Binding-site contacts:
Ligand atom N contacts residue VAL59 of chain 5.A at 3.7 Å.
Ligand atom N contacts residue GLY60 of chain 5.A at 2.6 Å (h-bond).
Ligand atom CE2 contacts residue GLY61 of chain 5.A at 3.5 Å.
Ligand atom O contacts residue CA1 of chain 5.D at 2.5 Å.
Ligand atom O contacts residue VAL59 of chain 5.A at 2.9 Å (h-bond).
Ligand atom CD2 contacts residue PHE356 of chain 5.A at 3.4 Å (hydrophobic).
Ligand atom OXT contacts residue GLU44 of chain 5.A at 2.9 Å (salt-bridge).
Ligand atom C contacts residue GLY60 of chain 5.A at 3.5 Å.
Ligand atom CB contacts residue VAL59 of chain 5.A at 3.6 Å (hydrophobic).
Ligand atom OXT contacts residue HIS295 of chain 5.A at 3.2 Å.
Ligand atom C contacts residue GLU44 of chain 5.A at 3.5 Å.
Ligand atom CA contacts residue HIS88 of chain 5.A at 3.6 Å.
Ligand atom CA contacts residue HIS295 of chain 5.A at 3.3 Å.
Ligand atom C contacts residue VAL59 of chain 5.A at 3.4 Å (hydrophobic).
Ligand atom CD2 contacts residue GLY61 of chain 5.A at 3.6 Å.
Ligand atom O contacts residue HIS88 of chain 5.A at 3.1 Å (h-bond).
Ligand atom OXT contacts residue HIS88 of chain 5.A at 3.4 Å.
Ligand atom C contacts residue HIS88 of chain 5.A at 3.1 Å.
Ligand atom O contacts residue HIS261 of chain 5.A at 3.4 Å.
Ligand atom O contacts residue HIS295 of chain 5.A at 2.5 Å (h-bond).
Ligand atom CA contacts residue GLY60 of chain 5.A at 3.2 Å.
Ligand atom SG contacts residue VAL59 of chain 5.A at 3.5 Å.
Ligand atom CE2 contacts residue PRO263 of chain 5.A at 3.6 Å (hydrophobic).
Ligand atom CZ contacts residue GLY61 of chain 5.A at 3.6 Å.
Ligand atom CB contacts residue PHE356 of chain 5.A at 3.4 Å (hydrophobic).
Ligand atom OXT contacts residue MET13 of chain 5.A at 3.4 Å (h-bond).
Ligand atom O contacts residue GLU44 of chain 5.A at 3.3 Å (salt-bridge).
Ligand atom OH contacts residue HIS167 of chain 5.A at 3.5 Å.
Ligand atom O contacts residue HIS295 of chain 5.A at 3.7 Å.
Ligand atom O contacts residue ASN87 of chain 5.A at 3.2 Å (h-bond).
Ligand atom OXT contacts residue CA1 of chain 5.D at 3.4 Å.
Ligand atom C contacts residue HIS295 of chain 5.A at 3.4 Å.
Ligand atom O contacts residue ARG193 of chain 3.A at 3.4 Å (salt-bridge).
Ligand atom C contacts residue CA1 of chain 5.D at 3.4 Å.
Ligand atom C contacts residue HIS261 of chain 5.A at 3.7 Å.
Ligand atom OH contacts residue GLU262 of chain 5.A at 3.4 Å.
Ligand atom CB contacts residue HIS261 of chain 5.A at 3.5 Å.
Ligand atom C contacts residue HIS295 of chain 5.A at 3.3 Å.
Ligand atom O contacts residue HIS261 of chain 5.A at 3.0 Å.
Ligand atom O contacts residue GLY60 of chain 5.A at 3.4 Å.

Sequence of chain 5.A:
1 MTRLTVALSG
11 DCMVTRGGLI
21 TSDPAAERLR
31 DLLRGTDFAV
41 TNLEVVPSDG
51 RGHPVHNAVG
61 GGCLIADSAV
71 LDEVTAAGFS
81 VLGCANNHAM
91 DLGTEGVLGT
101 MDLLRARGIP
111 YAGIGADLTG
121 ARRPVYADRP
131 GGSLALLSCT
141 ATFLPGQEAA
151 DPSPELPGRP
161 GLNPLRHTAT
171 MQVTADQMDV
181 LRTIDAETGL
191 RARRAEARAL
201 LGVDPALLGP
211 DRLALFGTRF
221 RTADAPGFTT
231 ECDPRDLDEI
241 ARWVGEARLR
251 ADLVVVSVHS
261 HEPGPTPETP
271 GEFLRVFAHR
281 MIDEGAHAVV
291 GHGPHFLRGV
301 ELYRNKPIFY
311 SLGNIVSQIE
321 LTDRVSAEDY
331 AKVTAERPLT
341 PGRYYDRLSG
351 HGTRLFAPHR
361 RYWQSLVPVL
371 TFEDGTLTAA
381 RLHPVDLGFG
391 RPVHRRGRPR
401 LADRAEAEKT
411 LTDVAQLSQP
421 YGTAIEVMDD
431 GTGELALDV

This small molecule binds to this protein.
Small molecule (SMILES): NCC(=O)N[C@@H](CSSC[C@H](N)C(=O)N[C@@H](Cc1ccccc1)C(=O)NCC(=O)O)C(=O)NCC(=O)N[C@H](C=O)Cc1ccc(O)cc1

Sequence of chain 3.A:
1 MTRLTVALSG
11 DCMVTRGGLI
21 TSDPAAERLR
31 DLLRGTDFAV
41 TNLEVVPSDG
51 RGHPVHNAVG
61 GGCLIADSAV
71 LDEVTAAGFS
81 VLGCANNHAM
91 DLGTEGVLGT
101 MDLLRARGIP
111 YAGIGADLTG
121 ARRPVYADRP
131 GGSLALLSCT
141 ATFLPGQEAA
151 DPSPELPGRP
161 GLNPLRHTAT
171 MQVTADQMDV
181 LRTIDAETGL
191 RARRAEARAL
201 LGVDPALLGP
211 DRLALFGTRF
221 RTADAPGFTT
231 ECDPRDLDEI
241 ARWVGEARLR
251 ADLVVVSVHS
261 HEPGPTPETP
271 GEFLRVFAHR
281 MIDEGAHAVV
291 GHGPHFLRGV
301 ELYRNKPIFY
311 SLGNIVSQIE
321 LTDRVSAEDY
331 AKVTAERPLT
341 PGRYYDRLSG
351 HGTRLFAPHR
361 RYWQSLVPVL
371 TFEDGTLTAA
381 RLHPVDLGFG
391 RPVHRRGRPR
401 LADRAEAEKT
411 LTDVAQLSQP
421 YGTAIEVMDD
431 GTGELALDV